Sequence of chain 49.C:
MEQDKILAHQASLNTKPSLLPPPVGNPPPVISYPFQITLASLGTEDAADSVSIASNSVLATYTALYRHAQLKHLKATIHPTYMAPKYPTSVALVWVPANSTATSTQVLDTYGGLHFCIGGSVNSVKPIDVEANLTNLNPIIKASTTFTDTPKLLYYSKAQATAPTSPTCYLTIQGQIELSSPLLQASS

Sequence of chain 48.D:
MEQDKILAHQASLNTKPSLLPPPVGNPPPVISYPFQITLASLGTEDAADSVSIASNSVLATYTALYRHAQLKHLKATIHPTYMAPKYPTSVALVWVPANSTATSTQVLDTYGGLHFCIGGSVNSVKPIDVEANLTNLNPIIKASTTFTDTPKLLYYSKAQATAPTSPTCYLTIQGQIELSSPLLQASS

Binding-site contacts:
Ligand atom C6 contacts residue GLY113 of chain 48.C at 1.8 Å.
Ligand atom O4' contacts residue VAL94 of chain 48.C at 2.7 Å.
Ligand atom C4 contacts residue LEU93 of chain 48.C at 2.9 Å (hydrophobic).
Ligand atom N3 contacts residue LEU114 of chain 48.C at 2.9 Å (h-bond).
Ligand atom C4 contacts residue VAL94 of chain 48.C at 2.8 Å (hydrophobic).
Ligand atom C4' contacts residue TRP95 of chain 48.C at 3.0 Å (hydrophobic).
Ligand atom N3 contacts residue LEU93 of chain 48.C at 1.6 Å (h-bond).
Ligand atom C5 contacts residue THR110 of chain 48.C at 2.9 Å.
Ligand atom C2 contacts residue VAL94 of chain 48.C at 1.7 Å (hydrophobic).
Ligand atom C4 contacts residue VAL107 of chain 48.C at 2.6 Å (hydrophobic).
Ligand atom OP1 contacts residue ASN136 of chain 48.C at 2.4 Å (h-bond).
Ligand atom OP2 contacts residue ASN133 of chain 48.C at 2.5 Å.
Ligand atom O3' contacts residue GLU131 of chain 48.C at 2.8 Å (salt-bridge).
Ligand atom O4 contacts residue VAL107 of chain 48.C at 1.8 Å.
Ligand atom O2 contacts residue LEU93 of chain 48.C at 1.9 Å (h-bond).
Ligand atom C2 contacts residue LEU93 of chain 48.C at 2.0 Å (hydrophobic).
Ligand atom O4' contacts residue TRP95 of chain 48.C at 2.8 Å (h-bond).
Ligand atom N3 contacts residue VAL94 of chain 48.C at 2.3 Å.
Ligand atom N3 contacts residue VAL107 of chain 48.C at 2.9 Å.
Ligand atom C6 contacts residue GLY112 of chain 48.C at 2.2 Å.
Ligand atom C5 contacts residue GLY113 of chain 48.C at 1.2 Å.
Ligand atom O4 contacts residue LEU114 of chain 48.C at 2.8 Å (h-bond).
Ligand atom O2 contacts residue VAL94 of chain 48.C at 1.5 Å.
Ligand atom N1 contacts residue GLY112 of chain 48.C at 2.9 Å (h-bond).
Ligand atom C1' contacts residue VAL94 of chain 48.C at 2.6 Å (hydrophobic).
Ligand atom N1 contacts residue GLY113 of chain 48.C at 2.8 Å.
Ligand atom C6 contacts residue TYR111 of chain 48.C at 3.1 Å (hydrophobic).
Ligand atom O5' contacts residue ASN133 of chain 48.C at 2.9 Å (h-bond).
Ligand atom C5 contacts residue GLY112 of chain 48.C at 2.6 Å.
Ligand atom O2' contacts residue TRP95 of chain 48.C at 2.5 Å.
Ligand atom N3 contacts residue GLY113 of chain 48.C at 2.1 Å.
Ligand atom N1 contacts residue VAL94 of chain 48.C at 1.9 Å.
Ligand atom O4 contacts residue GLY113 of chain 48.C at 2.0 Å.
Ligand atom C4 contacts residue LEU114 of chain 48.C at 2.8 Å (hydrophobic).
Ligand atom C2 contacts residue GLY113 of chain 48.C at 2.8 Å.
Ligand atom C4 contacts residue GLY113 of chain 48.C at 1.2 Å.
Ligand atom C6 contacts residue VAL94 of chain 48.C at 1.8 Å (hydrophobic).
Ligand atom O4 contacts residue GLU131 of chain 48.C at 2.6 Å (salt-bridge).
Ligand atom C5 contacts residue VAL94 of chain 48.C at 2.5 Å (hydrophobic).
Ligand atom C1' contacts residue TRP95 of chain 48.C at 2.4 Å (hydrophobic).

This protein binds this small molecule.
Small molecule (SMILES): O=c1ccn([C@@H]2O[C@H](CO[P](=O)(O)O[C@H]3[C@@H](O)[C@H](n4ccc(=O)[nH]c4=O)O[C@@H]3COP(=O)(O)O)[C@@H](O)[C@H]2O)c(=O)[nH]1

Sequence of chain 48.C:
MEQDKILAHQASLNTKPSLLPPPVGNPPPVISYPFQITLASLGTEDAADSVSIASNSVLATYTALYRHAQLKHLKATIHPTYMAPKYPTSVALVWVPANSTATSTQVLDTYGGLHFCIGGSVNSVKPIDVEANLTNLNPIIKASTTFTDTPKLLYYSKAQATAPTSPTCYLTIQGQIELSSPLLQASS